Sequence of chain 5.A:
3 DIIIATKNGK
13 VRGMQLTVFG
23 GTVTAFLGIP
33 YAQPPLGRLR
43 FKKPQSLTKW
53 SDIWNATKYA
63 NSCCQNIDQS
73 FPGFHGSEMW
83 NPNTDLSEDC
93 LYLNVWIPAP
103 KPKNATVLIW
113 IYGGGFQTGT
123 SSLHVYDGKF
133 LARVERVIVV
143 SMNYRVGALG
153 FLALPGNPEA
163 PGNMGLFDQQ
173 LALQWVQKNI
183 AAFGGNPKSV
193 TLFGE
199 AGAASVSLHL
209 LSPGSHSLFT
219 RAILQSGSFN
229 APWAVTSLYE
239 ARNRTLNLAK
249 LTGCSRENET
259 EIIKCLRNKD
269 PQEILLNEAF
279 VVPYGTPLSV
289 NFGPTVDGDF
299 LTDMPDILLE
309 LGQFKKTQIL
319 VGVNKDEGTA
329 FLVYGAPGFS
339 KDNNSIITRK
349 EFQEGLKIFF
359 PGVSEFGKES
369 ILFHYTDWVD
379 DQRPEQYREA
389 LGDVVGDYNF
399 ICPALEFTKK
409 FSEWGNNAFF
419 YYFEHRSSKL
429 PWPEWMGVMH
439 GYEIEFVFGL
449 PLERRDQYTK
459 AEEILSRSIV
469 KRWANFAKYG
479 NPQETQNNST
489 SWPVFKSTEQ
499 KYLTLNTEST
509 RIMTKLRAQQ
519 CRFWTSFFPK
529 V

This protein binds this small molecule.
Small molecule (SMILES): CC(=O)N[C@H]1[C@H](O[C@H]2[C@H](O)[C@@H](NC(C)=O)CO[C@@H]2CO[C@H]2O[C@@H](C)[C@@H](O)[C@@H](O)[C@@H]2O)O[C@H](CO)[C@@H](O)[C@@H]1O

Binding-site contacts:
Ligand atom C3 contacts residue PHE278 of chain 5.A at 3.1 Å (hydrophobic).
Ligand atom C6 contacts residue LEU249 of chain 5.A at 3.6 Å (hydrophobic).
Ligand atom C5 contacts residue ASN241 of chain 5.A at 3.6 Å.
Ligand atom C6 contacts residue ASN245 of chain 5.A at 3.8 Å.
Ligand atom C1 contacts residue ASN245 of chain 5.A at 3.8 Å.
Ligand atom O5 contacts residue ASN245 of chain 5.A at 3.7 Å.
Ligand atom O3 contacts residue PHE278 of chain 5.A at 3.2 Å (h-bond).
Ligand atom O7 contacts residue GLU238 of chain 5.A at 4.3 Å.
Ligand atom O3 contacts residue PRO281 of chain 5.A at 4.2 Å.
Ligand atom C5 contacts residue PHE278 of chain 5.A at 4.2 Å (hydrophobic).
Ligand atom C3 contacts residue ASN241 of chain 5.A at 3.9 Å.
Ligand atom O6 contacts residue ASN245 of chain 5.A at 3.9 Å.
Ligand atom C7 contacts residue GLU238 of chain 5.A at 4.1 Å.
Ligand atom C8 contacts residue GLU238 of chain 5.A at 4.0 Å.
Ligand atom C5 contacts residue ASN245 of chain 5.A at 4.1 Å.
Ligand atom C4 contacts residue ASN241 of chain 5.A at 4.2 Å.
Ligand atom N2 contacts residue ASN241 of chain 5.A at 3.1 Å (h-bond).
Ligand atom C6 contacts residue ASN245 of chain 5.A at 3.2 Å.
Ligand atom O4 contacts residue LEU249 of chain 5.A at 4.2 Å.
Ligand atom O5 contacts residue ASN241 of chain 5.A at 2.4 Å (h-bond).
Ligand atom C8 contacts residue ASN241 of chain 5.A at 4.3 Å.
Ligand atom C6 contacts residue ASN241 of chain 5.A at 4.0 Å.
Ligand atom O3 contacts residue VAL280 of chain 5.A at 4.2 Å.
Ligand atom C4 contacts residue PHE278 of chain 5.A at 3.2 Å (hydrophobic).
Ligand atom O2 contacts residue PRO281 of chain 5.A at 3.8 Å.
Ligand atom C5 contacts residue ASN245 of chain 5.A at 3.8 Å.
Ligand atom C1 contacts residue ASN241 of chain 5.A at 1.4 Å.
Ligand atom C7 contacts residue ASN241 of chain 5.A at 4.1 Å.
Ligand atom C8 contacts residue PRO281 of chain 5.A at 3.6 Å (hydrophobic).
Ligand atom C2 contacts residue ASN241 of chain 5.A at 2.6 Å.
Ligand atom C1 contacts residue ASN245 of chain 5.A at 3.9 Å.
Ligand atom O5 contacts residue ASN245 of chain 5.A at 3.8 Å.
Ligand atom O4 contacts residue PHE278 of chain 5.A at 4.1 Å.
Ligand atom O5 contacts residue LYS248 of chain 5.A at 3.8 Å.
Ligand atom C6 contacts residue LYS248 of chain 5.A at 3.7 Å.